Binding-site contacts:
Ligand atom O3 contacts residue ASP35 of chain 1.A at 2.7 Å (salt-bridge).
Ligand atom O4 contacts residue GLY20 of chain 1.A at 3.4 Å.
Ligand atom O5 contacts residue GLY19 of chain 1.A at 3.1 Å.
Ligand atom C2 contacts residue ARG39 of chain 1.A at 4.3 Å.
Ligand atom O3 contacts residue HIS33 of chain 1.A at 4.2 Å.
Ligand atom N2 contacts residue ARG39 of chain 1.A at 4.3 Å.
Ligand atom C5 contacts residue GLY20 of chain 1.A at 4.2 Å.
Ligand atom C2 contacts residue HIS37 of chain 1.A at 4.3 Å.
Ligand atom C3 contacts residue HIS37 of chain 1.A at 3.9 Å.
Ligand atom O3 contacts residue HIS16 of chain 1.A at 4.2 Å.
Ligand atom O6 contacts residue TYR18 of chain 1.A at 3.4 Å.
Ligand atom O6 contacts residue PRO17 of chain 1.A at 3.8 Å.
Ligand atom C3 contacts residue ASP35 of chain 1.A at 3.5 Å.
Ligand atom C5 contacts residue HIS16 of chain 1.A at 4.3 Å.
Ligand atom C5 contacts residue GLY19 of chain 1.A at 4.1 Å.
Ligand atom C4 contacts residue HIS37 of chain 1.A at 3.9 Å.
Ligand atom C6 contacts residue PRO17 of chain 1.A at 3.5 Å (hydrophobic).
Ligand atom C6 contacts residue GLY20 of chain 1.A at 4.0 Å.
Ligand atom C1 contacts residue GLY19 of chain 1.A at 3.6 Å.
Ligand atom C6 contacts residue VAL31 of chain 1.A at 4.1 Å (hydrophobic).
Ligand atom C2 contacts residue GLY19 of chain 1.A at 4.2 Å.
Ligand atom C5 contacts residue HIS33 of chain 1.A at 3.6 Å.
Ligand atom C5 contacts residue ASN119 of chain 1.A at 4.0 Å.
Ligand atom C6 contacts residue GLY19 of chain 1.A at 3.5 Å.
Ligand atom O6 contacts residue VAL31 of chain 1.A at 3.7 Å.
Ligand atom O5 contacts residue GLY20 of chain 1.A at 3.4 Å (h-bond).
Ligand atom O6 contacts residue GLY20 of chain 1.A at 4.3 Å.
Ligand atom O6 contacts residue ASN119 of chain 1.A at 2.6 Å (h-bond).
Ligand atom C6 contacts residue HIS16 of chain 1.A at 3.9 Å.
Ligand atom O6 contacts residue GLY19 of chain 1.A at 2.8 Å (h-bond).
Ligand atom O3 contacts residue HIS37 of chain 1.A at 3.0 Å (h-bond).
Ligand atom C4 contacts residue HIS33 of chain 1.A at 3.8 Å.
Ligand atom C3 contacts residue HIS33 of chain 1.A at 4.0 Å.
Ligand atom C4 contacts residue HIS16 of chain 1.A at 3.4 Å.
Ligand atom O4 contacts residue HIS37 of chain 1.A at 2.9 Å (h-bond).
Ligand atom C1 contacts residue GLY20 of chain 1.A at 4.2 Å.
Ligand atom C6 contacts residue ASN119 of chain 1.A at 3.5 Å.
Ligand atom O4 contacts residue HIS16 of chain 1.A at 2.7 Å (h-bond).
Ligand atom C6 contacts residue HIS33 of chain 1.A at 3.9 Å.
Ligand atom C6 contacts residue TYR18 of chain 1.A at 4.2 Å (hydrophobic).

This protein binds this small molecule.
Small molecule (SMILES): N[C@@H]1[C@@H](O)[C@@H](O)[C@@H](CO)O[C@@H]1O

Sequence of chain 1.A:
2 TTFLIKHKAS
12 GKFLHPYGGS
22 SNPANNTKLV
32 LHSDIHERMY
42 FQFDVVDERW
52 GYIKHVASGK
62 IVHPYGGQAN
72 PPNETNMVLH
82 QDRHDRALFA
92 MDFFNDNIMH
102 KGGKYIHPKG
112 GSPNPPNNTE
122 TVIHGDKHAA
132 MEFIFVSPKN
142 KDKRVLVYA